Binding-site contacts:
Ligand atom O2 contacts residue MAN1 of chain 2.N at 1.9 Å (h-bond).
Ligand atom C3 contacts residue MAN1 of chain 2.N at 3.3 Å.
Ligand atom C1 contacts residue MAN1 of chain 2.N at 4.2 Å.
Ligand atom O3 contacts residue MAN1 of chain 2.N at 2.9 Å (h-bond).
Ligand atom O6 contacts residue NAG1 of chain 2.L at 4.4 Å.
Ligand atom C1 contacts residue NAG1 of chain 2.L at 2.7 Å.
Ligand atom C6 contacts residue NAG1 of chain 2.L at 4.0 Å.
Ligand atom C1 contacts residue TRP222 of chain 2.A at 3.8 Å (hydrophobic).
Ligand atom O2 contacts residue NAG1 of chain 2.L at 4.1 Å.
Ligand atom C2 contacts residue TRP222 of chain 2.A at 4.1 Å (hydrophobic).
Ligand atom O1 contacts residue TRP222 of chain 2.A at 2.6 Å.
Ligand atom C3 contacts residue TRP222 of chain 2.A at 3.9 Å (hydrophobic).
Ligand atom C2 contacts residue NAG1 of chain 2.L at 4.0 Å.
Ligand atom O1 contacts residue NAG1 of chain 2.L at 2.4 Å (h-bond).
Ligand atom C5 contacts residue NAG1 of chain 2.L at 3.3 Å.
Ligand atom C2 contacts residue MAN1 of chain 2.N at 2.9 Å.
Ligand atom O5 contacts residue MAN1 of chain 2.N at 4.5 Å.
Ligand atom C4 contacts residue MAN1 of chain 2.N at 3.8 Å.
Ligand atom O5 contacts residue NAG1 of chain 2.L at 2.5 Å (h-bond).

The small molecule below binds the protein below.
Small molecule (SMILES): OC[C@H]1O[C@H](O)[C@@H](O)[C@@H](O)[C@@H]1O

Sequence of chain 2.A:
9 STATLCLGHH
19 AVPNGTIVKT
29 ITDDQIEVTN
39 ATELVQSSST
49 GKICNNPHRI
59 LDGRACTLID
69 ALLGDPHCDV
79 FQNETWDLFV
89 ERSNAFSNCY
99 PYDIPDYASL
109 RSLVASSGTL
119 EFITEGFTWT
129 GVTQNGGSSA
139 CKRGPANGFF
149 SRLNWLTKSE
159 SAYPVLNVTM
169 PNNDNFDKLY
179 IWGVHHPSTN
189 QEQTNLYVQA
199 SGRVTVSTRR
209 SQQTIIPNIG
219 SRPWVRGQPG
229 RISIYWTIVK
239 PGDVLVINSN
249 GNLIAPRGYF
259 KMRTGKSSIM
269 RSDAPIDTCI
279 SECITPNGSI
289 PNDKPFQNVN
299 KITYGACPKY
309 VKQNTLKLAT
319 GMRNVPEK